Sequence of chain 1.A:
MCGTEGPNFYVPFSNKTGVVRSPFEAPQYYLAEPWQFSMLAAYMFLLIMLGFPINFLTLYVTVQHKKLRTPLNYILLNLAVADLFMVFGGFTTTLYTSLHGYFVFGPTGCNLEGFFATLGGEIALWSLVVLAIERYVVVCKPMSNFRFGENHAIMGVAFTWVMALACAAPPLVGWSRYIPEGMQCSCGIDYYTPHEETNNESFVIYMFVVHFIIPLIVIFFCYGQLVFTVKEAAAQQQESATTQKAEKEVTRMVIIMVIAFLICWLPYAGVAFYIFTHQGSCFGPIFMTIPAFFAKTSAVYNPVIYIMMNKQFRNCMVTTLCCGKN

Binding-site contacts:
Ligand atom C19 contacts residue GLU123 of chain 1.A at 3.3 Å.
Ligand atom O21 contacts residue TYR192 of chain 1.A at 3.8 Å.
Ligand atom CL6 contacts residue PHE213 of chain 1.A at 3.9 Å.
Ligand atom C7 contacts residue BOG1 of chain 1.D at 3.7 Å.
Ligand atom C11 contacts residue TYR269 of chain 1.A at 3.9 Å (hydrophobic).
Ligand atom C12 contacts residue TYR269 of chain 1.A at 3.4 Å (hydrophobic).
Ligand atom C15 contacts residue HIS212 of chain 1.A at 3.2 Å.
Ligand atom O21 contacts residue MET208 of chain 1.A at 3.9 Å.
Ligand atom CL6 contacts residue PHE262 of chain 1.A at 4.0 Å.
Ligand atom C20 contacts residue THR119 of chain 1.A at 4.0 Å.
Ligand atom C19 contacts residue GLY122 of chain 1.A at 3.4 Å.
Ligand atom C18 contacts residue GLU123 of chain 1.A at 3.7 Å.
Ligand atom C25 contacts residue ALA273 of chain 1.A at 4.0 Å (hydrophobic).
Ligand atom C28 contacts residue PHE209 of chain 1.A at 3.5 Å (hydrophobic).
Ligand atom C25 contacts residue PHE209 of chain 1.A at 4.0 Å (hydrophobic).
Ligand atom CL7 contacts residue TRP266 of chain 1.A at 3.6 Å.
Ligand atom C5 contacts residue BOG1 of chain 1.D at 4.0 Å.
Ligand atom C18 contacts residue BOG1 of chain 1.D at 3.9 Å.
Ligand atom C27 contacts residue PHE209 of chain 1.A at 3.3 Å (hydrophobic).
Ligand atom C2 contacts residue MET208 of chain 1.A at 3.7 Å (hydrophobic).
Ligand atom C1 contacts residue HIS212 of chain 1.A at 3.8 Å.
Ligand atom C4 contacts residue TYR192 of chain 1.A at 3.3 Å (hydrophobic).
Ligand atom C9 contacts residue GLU123 of chain 1.A at 4.0 Å.
Ligand atom C1 contacts residue PHE213 of chain 1.A at 4.0 Å (hydrophobic).
Ligand atom C5 contacts residue TYR192 of chain 1.A at 3.9 Å (hydrophobic).
Ligand atom CL6 contacts residue HIS212 of chain 1.A at 3.6 Å.
Ligand atom C14 contacts residue HIS212 of chain 1.A at 3.9 Å.
Ligand atom C15 contacts residue LEU126 of chain 1.A at 3.6 Å (hydrophobic).
Ligand atom O8 contacts residue BOG1 of chain 1.D at 2.8 Å (h-bond).
Ligand atom CL7 contacts residue CYS265 of chain 1.A at 3.6 Å.
Ligand atom C5 contacts residue TYR269 of chain 1.A at 3.6 Å (hydrophobic).
Ligand atom C26 contacts residue ALA273 of chain 1.A at 3.3 Å (hydrophobic).
Ligand atom CL6 contacts residue LEU126 of chain 1.A at 3.5 Å.
Ligand atom C26 contacts residue PHE209 of chain 1.A at 3.4 Å (hydrophobic).
Ligand atom CL6 contacts residue TRP266 of chain 1.A at 3.8 Å.
Ligand atom C25 contacts residue PHE213 of chain 1.A at 4.0 Å (hydrophobic).
Ligand atom C14 contacts residue PHE213 of chain 1.A at 4.0 Å (hydrophobic).
Ligand atom C14 contacts residue LEU126 of chain 1.A at 3.9 Å (hydrophobic).
Ligand atom C20 contacts residue GLU123 of chain 1.A at 3.3 Å.
Ligand atom C28 contacts residue VAL205 of chain 1.A at 3.8 Å (hydrophobic).

This small molecule binds to this protein.
Small molecule (SMILES): CC(C)[C@H](C(=O)N1CCC2(CC1)Oc1ccccc1O2)c1ccc(Cl)c(Cl)c1